Binding-site contacts:
Ligand atom CD contacts residue GLN1074 of chain 5.A at 3.5 Å.
Ligand atom CD contacts residue GLU1228 of chain 5.MA at 3.0 Å.
Ligand atom N contacts residue THR1065 of chain 5.A at 3.2 Å (h-bond).
Ligand atom CD2 contacts residue ILE1045 of chain 5.A at 3.7 Å (hydrophobic).
Ligand atom OG1 contacts residue ARG1049 of chain 5.A at 2.9 Å (salt-bridge).
Ligand atom CZ contacts residue ARG1044 of chain 5.A at 3.2 Å.
Ligand atom O contacts residue THR1065 of chain 5.A at 3.2 Å.
Ligand atom CD1 contacts residue THR1065 of chain 5.A at 3.5 Å.
Ligand atom CE1 contacts residue ARG1044 of chain 5.A at 3.5 Å.
Ligand atom NH2 contacts residue ASP1073 of chain 5.A at 3.1 Å (salt-bridge).
Ligand atom CD1 contacts residue ARG1044 of chain 5.A at 3.1 Å.
Ligand atom CA contacts residue ASN1069 of chain 5.A at 3.5 Å.
Ligand atom O contacts residue ASN1069 of chain 5.A at 3.0 Å (h-bond).
Ligand atom NH1 contacts residue ASN1069 of chain 5.A at 2.8 Å (h-bond).
Ligand atom N contacts residue GLN1074 of chain 5.A at 3.2 Å (h-bond).
Ligand atom NZ contacts residue ASP1073 of chain 5.A at 3.0 Å (salt-bridge).
Ligand atom CG2 contacts residue PHE1068 of chain 5.A at 3.6 Å (hydrophobic).
Ligand atom CA contacts residue THR1065 of chain 5.A at 3.6 Å.
Ligand atom CG contacts residue ILE1045 of chain 5.A at 3.5 Å (hydrophobic).
Ligand atom CG contacts residue GLU1052 of chain 5.A at 3.2 Å.
Ligand atom CD1 contacts residue PHE1068 of chain 5.A at 3.4 Å (hydrophobic).
Ligand atom N contacts residue ASN1069 of chain 5.A at 2.9 Å (h-bond).
Ligand atom O contacts residue THR1065 of chain 5.A at 3.6 Å.
Ligand atom CB contacts residue GLN1074 of chain 5.A at 3.5 Å.
Ligand atom CG1 contacts residue PHE1068 of chain 5.A at 3.4 Å (hydrophobic).
Ligand atom O contacts residue ASN1069 of chain 5.A at 3.3 Å (h-bond).
Ligand atom NZ contacts residue GLU1228 of chain 5.MA at 2.9 Å.
Ligand atom NH1 contacts residue ASP1073 of chain 5.A at 3.6 Å.
Ligand atom NZ contacts residue LYS1225 of chain 5.MA at 2.1 Å.
Ligand atom CD1 contacts residue ILE1053 of chain 5.A at 3.4 Å (hydrophobic).
Ligand atom CE contacts residue GLU1228 of chain 5.MA at 2.5 Å.
Ligand atom C contacts residue ASN1069 of chain 5.A at 3.2 Å.
Ligand atom O contacts residue ARG1049 of chain 5.A at 3.7 Å.
Ligand atom CB contacts residue GLU1052 of chain 5.A at 3.1 Å.
Ligand atom O contacts residue ILE1045 of chain 5.A at 3.6 Å.
Ligand atom CE contacts residue LYS1225 of chain 5.MA at 2.8 Å.
Ligand atom O contacts residue ARG1049 of chain 5.A at 3.7 Å.
Ligand atom O contacts residue GLN1074 of chain 5.A at 3.0 Å (h-bond).
Ligand atom O contacts residue ARG1049 of chain 5.A at 3.7 Å.
Ligand atom CG contacts residue GLU1228 of chain 5.MA at 3.1 Å.

Sequence of chain 5.MA:
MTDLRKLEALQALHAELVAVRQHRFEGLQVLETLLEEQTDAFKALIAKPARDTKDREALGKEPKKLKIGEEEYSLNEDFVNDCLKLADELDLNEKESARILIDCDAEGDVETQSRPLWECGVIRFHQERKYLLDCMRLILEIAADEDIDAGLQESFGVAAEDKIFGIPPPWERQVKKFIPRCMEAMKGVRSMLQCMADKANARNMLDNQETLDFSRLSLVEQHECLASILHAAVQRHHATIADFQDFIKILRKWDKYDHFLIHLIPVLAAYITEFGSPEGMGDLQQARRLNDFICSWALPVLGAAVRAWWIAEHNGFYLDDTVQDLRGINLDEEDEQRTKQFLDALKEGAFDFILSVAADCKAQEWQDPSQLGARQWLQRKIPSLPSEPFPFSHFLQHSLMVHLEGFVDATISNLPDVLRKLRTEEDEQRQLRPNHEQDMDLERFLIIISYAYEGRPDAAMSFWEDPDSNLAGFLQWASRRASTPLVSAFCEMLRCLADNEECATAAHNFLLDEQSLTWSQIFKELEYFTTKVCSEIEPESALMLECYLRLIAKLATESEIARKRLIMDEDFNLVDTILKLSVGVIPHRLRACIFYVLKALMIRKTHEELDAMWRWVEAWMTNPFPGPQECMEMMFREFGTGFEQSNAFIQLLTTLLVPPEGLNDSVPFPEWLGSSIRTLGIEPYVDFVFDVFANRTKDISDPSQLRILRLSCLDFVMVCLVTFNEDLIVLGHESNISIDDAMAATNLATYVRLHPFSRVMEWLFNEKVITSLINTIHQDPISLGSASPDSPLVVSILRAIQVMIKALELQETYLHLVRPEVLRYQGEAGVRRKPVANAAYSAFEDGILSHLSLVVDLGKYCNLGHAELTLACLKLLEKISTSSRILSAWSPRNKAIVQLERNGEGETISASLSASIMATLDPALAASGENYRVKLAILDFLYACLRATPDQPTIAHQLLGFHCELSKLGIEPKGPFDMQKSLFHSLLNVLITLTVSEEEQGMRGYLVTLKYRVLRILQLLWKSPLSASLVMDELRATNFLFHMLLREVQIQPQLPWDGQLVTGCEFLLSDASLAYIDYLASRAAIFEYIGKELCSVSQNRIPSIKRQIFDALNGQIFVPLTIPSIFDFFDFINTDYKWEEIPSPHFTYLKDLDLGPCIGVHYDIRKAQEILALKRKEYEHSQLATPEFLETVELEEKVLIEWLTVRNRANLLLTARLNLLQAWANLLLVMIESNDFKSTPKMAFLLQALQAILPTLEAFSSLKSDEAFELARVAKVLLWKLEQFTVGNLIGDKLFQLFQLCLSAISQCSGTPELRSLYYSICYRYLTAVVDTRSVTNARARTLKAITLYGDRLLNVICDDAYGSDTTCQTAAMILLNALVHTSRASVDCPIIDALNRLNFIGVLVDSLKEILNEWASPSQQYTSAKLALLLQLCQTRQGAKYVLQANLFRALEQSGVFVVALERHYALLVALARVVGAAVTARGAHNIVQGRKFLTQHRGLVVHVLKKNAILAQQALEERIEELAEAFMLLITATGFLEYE

A small-molecule ligand and the protein it binds are described below.
Small molecule (SMILES): CC[C@H](C)[C@H](NC(=O)[C@@H](NC(=O)[C@H](CC(C)C)NC(=O)[C@@H](N)CCCCN)C(C)C)C(=O)N[C@@H](CC(N)=O)C(=O)N[C@@H](CCCCN)C(=O)N[C@@H](CC(=O)O)C(=O)N[C@@H](CCSC)C(=O)N[C@@H](CCCN=C(N)N)C(=O)N[C@H](C(=O)N[C@@H](CC(=O)O)C(=O)N[C@@H](CC(C)C)C(=O)N[C@@H](Cc1ccccc1)C(=O)N[C@@H](CO)C(=O)N1CCC[C@H]1C(=O)N1CCC[C@H]1C(=O)N[C@H](C=O)CC(N)=O)[C@@H](C)O

Sequence of chain 5.A:
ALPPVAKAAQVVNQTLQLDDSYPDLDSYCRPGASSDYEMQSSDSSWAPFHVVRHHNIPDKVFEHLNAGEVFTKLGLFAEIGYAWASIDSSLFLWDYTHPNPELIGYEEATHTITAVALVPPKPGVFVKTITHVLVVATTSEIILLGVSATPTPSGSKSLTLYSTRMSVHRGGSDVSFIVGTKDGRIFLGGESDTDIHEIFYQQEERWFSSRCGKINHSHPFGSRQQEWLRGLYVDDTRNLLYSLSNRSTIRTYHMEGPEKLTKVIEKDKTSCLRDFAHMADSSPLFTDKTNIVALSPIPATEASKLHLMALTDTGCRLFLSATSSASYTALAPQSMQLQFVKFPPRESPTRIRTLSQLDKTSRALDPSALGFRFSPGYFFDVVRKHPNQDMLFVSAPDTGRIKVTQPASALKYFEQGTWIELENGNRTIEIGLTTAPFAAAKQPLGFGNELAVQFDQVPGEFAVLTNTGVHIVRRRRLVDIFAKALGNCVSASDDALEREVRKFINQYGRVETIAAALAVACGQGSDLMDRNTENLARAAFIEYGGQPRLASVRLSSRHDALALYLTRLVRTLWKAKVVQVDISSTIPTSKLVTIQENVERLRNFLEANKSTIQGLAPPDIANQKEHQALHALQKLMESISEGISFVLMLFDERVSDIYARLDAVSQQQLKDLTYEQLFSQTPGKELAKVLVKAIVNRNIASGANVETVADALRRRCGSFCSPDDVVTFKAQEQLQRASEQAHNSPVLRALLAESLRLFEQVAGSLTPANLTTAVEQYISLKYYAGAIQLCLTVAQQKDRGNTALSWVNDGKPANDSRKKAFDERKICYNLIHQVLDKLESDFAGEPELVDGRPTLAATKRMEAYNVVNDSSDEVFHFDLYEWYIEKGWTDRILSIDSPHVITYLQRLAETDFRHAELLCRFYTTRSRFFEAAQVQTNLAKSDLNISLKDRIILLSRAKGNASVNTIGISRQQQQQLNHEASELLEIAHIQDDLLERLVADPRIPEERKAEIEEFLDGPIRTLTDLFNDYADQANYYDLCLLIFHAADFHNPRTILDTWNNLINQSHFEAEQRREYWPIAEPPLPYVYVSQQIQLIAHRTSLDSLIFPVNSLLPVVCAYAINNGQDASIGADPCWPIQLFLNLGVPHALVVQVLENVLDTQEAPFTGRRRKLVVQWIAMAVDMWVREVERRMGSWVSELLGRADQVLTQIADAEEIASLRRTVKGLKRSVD